Sequence of chain 1.B:
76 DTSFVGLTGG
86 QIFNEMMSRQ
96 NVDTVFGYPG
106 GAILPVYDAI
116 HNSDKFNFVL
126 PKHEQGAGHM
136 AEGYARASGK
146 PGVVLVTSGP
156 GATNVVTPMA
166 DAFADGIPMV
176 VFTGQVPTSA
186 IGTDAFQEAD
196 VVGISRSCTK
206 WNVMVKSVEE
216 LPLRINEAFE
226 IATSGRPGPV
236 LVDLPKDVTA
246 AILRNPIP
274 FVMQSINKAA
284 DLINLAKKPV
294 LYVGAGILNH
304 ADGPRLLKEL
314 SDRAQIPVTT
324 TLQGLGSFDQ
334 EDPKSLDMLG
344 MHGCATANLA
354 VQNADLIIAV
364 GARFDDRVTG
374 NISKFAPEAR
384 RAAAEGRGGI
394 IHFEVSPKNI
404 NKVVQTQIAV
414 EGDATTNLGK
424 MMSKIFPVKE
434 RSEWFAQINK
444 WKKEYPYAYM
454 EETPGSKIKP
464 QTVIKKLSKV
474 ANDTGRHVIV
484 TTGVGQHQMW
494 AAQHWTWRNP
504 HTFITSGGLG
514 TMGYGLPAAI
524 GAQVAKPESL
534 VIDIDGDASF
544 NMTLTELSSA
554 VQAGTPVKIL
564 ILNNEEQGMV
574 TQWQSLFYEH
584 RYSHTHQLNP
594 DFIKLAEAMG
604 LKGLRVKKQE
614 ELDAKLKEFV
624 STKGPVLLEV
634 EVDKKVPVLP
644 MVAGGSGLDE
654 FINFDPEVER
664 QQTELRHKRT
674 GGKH

Binding-site contacts:
Ligand atom C4' contacts residue GLN192 of chain 1.B at 3.9 Å.
Ligand atom CM2 contacts residue MET515 of chain 1.A at 3.7 Å (hydrophobic).
Ligand atom CM2 contacts residue PRO155 of chain 1.B at 3.7 Å (hydrophobic).
Ligand atom C4' contacts residue GLY513 of chain 1.A at 3.7 Å.
Ligand atom C2' contacts residue MET545 of chain 1.A at 4.0 Å (hydrophobic).
Ligand atom N4' contacts residue P251 of chain 1.J at 4.0 Å.
Ligand atom C5' contacts residue MET515 of chain 1.A at 3.5 Å (hydrophobic).
Ligand atom N4' contacts residue VAL487 of chain 1.A at 4.1 Å.
Ligand atom N4' contacts residue MET515 of chain 1.A at 3.6 Å.
Ligand atom N1' contacts residue MET515 of chain 1.A at 4.0 Å.
Ligand atom C7' contacts residue GLY105 of chain 1.B at 3.5 Å.
Ligand atom N3' contacts residue THR514 of chain 1.A at 4.2 Å.
Ligand atom N1' contacts residue TYR103 of chain 1.B at 4.2 Å.
Ligand atom C4' contacts residue PRO155 of chain 1.B at 4.0 Å (hydrophobic).
Ligand atom CM2 contacts residue GLU129 of chain 1.B at 3.9 Å.
Ligand atom C6' contacts residue TYR103 of chain 1.B at 3.7 Å (hydrophobic).
Ligand atom C2' contacts residue GLU129 of chain 1.B at 3.8 Å.
Ligand atom N1' contacts residue GLU129 of chain 1.B at 2.5 Å (salt-bridge).
Ligand atom C6' contacts residue GLU129 of chain 1.B at 3.2 Å.
Ligand atom N3' contacts residue GLY513 of chain 1.A at 3.6 Å (h-bond).
Ligand atom N3' contacts residue MET515 of chain 1.A at 3.3 Å (h-bond).
Ligand atom C7' contacts residue THR152 of chain 1.B at 4.2 Å.
Ligand atom CM2 contacts residue MET545 of chain 1.A at 4.0 Å (hydrophobic).
Ligand atom C7' contacts residue P251 of chain 1.J at 3.8 Å.
Ligand atom N3' contacts residue PRO155 of chain 1.B at 3.4 Å.
Ligand atom N4' contacts residue GLN192 of chain 1.B at 3.0 Å (h-bond).
Ligand atom C5' contacts residue PRO104 of chain 1.B at 4.2 Å (hydrophobic).
Ligand atom C7' contacts residue MET515 of chain 1.A at 4.0 Å (hydrophobic).
Ligand atom CM2 contacts residue ASN159 of chain 1.B at 3.3 Å.
Ligand atom N4' contacts residue PRO155 of chain 1.B at 4.2 Å.
Ligand atom C7' contacts residue PRO104 of chain 1.B at 3.6 Å (hydrophobic).
Ligand atom C6' contacts residue PRO104 of chain 1.B at 3.8 Å (hydrophobic).
Ligand atom N1' contacts residue MET545 of chain 1.A at 3.6 Å.
Ligand atom C4' contacts residue MET515 of chain 1.A at 3.5 Å (hydrophobic).
Ligand atom N4' contacts residue GLY513 of chain 1.A at 2.9 Å (h-bond).
Ligand atom C2' contacts residue PRO155 of chain 1.B at 3.9 Å (hydrophobic).
Ligand atom C2' contacts residue MET515 of chain 1.A at 3.8 Å (hydrophobic).
Ligand atom C5' contacts residue THR152 of chain 1.B at 4.1 Å.
Ligand atom C6' contacts residue MET515 of chain 1.A at 3.7 Å (hydrophobic).
Ligand atom C6' contacts residue THR152 of chain 1.B at 3.9 Å.

Sequence of chain 1.A:
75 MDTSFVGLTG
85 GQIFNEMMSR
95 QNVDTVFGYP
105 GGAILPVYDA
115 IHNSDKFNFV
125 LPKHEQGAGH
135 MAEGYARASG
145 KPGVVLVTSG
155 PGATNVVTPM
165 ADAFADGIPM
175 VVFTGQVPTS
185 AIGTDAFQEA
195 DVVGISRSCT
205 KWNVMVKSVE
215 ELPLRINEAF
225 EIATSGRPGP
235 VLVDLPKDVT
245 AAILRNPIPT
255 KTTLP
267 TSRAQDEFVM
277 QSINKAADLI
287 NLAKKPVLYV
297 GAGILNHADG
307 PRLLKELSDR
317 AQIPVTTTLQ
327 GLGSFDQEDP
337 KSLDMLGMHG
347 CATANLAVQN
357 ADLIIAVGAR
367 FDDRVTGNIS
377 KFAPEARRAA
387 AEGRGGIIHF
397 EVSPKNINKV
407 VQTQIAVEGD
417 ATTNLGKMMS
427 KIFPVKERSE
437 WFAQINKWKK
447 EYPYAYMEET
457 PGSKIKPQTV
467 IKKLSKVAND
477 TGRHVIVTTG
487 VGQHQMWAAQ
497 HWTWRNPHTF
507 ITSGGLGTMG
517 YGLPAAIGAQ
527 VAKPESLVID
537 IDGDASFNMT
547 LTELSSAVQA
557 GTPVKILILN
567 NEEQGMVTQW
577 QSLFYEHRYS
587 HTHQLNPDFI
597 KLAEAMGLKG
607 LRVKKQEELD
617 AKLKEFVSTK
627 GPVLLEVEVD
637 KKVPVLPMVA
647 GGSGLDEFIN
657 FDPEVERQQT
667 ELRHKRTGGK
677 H

A small-molecule ligand and the protein it binds are described below.
Small molecule (SMILES): Cc1ncc(C)c(N)n1